Sequence of chain 46.B:
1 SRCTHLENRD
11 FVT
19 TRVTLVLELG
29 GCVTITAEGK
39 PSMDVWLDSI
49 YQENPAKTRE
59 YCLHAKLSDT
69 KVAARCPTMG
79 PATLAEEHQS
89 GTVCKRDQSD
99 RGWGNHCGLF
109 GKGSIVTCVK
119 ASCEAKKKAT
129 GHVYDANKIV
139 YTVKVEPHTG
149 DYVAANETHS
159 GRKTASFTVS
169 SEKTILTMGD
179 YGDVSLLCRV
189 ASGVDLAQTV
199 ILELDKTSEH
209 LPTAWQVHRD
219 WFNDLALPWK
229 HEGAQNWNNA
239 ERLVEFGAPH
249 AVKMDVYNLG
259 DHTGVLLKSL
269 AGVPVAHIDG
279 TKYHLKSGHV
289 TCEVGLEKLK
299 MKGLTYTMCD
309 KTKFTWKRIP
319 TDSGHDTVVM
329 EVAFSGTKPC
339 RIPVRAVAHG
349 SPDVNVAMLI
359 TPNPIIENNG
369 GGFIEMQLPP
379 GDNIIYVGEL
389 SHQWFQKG

A small-molecule ligand and the protein it binds are described below.
Small molecule (SMILES): CC(=O)N[C@@H]1[C@@H](O)[C@H](O)[C@@H](CO)O[C@H]1O

Binding-site contacts:
Ligand atom C8 contacts residue ASN154 of chain 18.B at 3.8 Å.
Ligand atom C7 contacts residue GLU155 of chain 18.B at 4.1 Å.
Ligand atom C2 contacts residue ASN154 of chain 18.B at 2.4 Å.
Ligand atom C5 contacts residue ASN154 of chain 18.B at 3.7 Å.
Ligand atom O5 contacts residue HIS104 of chain 46.B at 3.2 Å (h-bond).
Ligand atom O5 contacts residue ASN154 of chain 18.B at 2.4 Å (h-bond).
Ligand atom O7 contacts residue HIS104 of chain 46.B at 4.2 Å.
Ligand atom C4 contacts residue ASN154 of chain 18.B at 4.2 Å.
Ligand atom C1 contacts residue HIS104 of chain 46.B at 3.2 Å.
Ligand atom N2 contacts residue ASN154 of chain 18.B at 2.9 Å (h-bond).
Ligand atom C6 contacts residue HIS104 of chain 46.B at 3.7 Å.
Ligand atom C8 contacts residue GLU155 of chain 18.B at 3.8 Å.
Ligand atom C1 contacts residue ASN154 of chain 18.B at 1.4 Å.
Ligand atom O6 contacts residue HIS104 of chain 46.B at 2.9 Å.
Ligand atom C5 contacts residue HIS104 of chain 46.B at 3.3 Å.
Ligand atom C7 contacts residue ASN154 of chain 18.B at 3.3 Å.
Ligand atom C2 contacts residue HIS104 of chain 46.B at 4.4 Å.
Ligand atom O7 contacts residue ASN154 of chain 18.B at 3.1 Å (h-bond).
Ligand atom O7 contacts residue GLU155 of chain 18.B at 3.8 Å.
Ligand atom C3 contacts residue ASN154 of chain 18.B at 3.8 Å.

Sequence of chain 18.B:
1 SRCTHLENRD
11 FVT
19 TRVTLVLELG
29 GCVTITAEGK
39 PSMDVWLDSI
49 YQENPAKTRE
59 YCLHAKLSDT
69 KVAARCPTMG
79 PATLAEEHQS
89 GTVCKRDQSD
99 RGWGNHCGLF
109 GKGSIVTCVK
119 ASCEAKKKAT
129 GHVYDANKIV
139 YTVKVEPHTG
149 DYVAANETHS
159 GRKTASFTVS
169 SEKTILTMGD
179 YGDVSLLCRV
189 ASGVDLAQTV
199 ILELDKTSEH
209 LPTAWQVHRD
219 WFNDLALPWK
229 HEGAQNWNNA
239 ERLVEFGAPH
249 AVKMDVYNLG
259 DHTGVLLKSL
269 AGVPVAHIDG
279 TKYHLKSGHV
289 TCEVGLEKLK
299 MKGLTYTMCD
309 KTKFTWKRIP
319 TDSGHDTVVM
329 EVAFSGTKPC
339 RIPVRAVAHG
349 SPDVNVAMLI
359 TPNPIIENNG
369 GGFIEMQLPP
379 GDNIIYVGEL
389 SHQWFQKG